Binding-site contacts:
Ligand atom C4 contacts residue ASN119 of chain 1.I at 4.3 Å.
Ligand atom C5 contacts residue ASN119 of chain 1.I at 3.7 Å.
Ligand atom C6 contacts residue ASN119 of chain 1.I at 4.4 Å.
Ligand atom O3 contacts residue GLN258 of chain 1.I at 4.2 Å.
Ligand atom C8 contacts residue GLN258 of chain 1.I at 3.8 Å.
Ligand atom N2 contacts residue GLN258 of chain 1.I at 4.4 Å.
Ligand atom C7 contacts residue ASN119 of chain 1.I at 3.5 Å.
Ligand atom C7 contacts residue GLN258 of chain 1.I at 3.6 Å.
Ligand atom O7 contacts residue GLY255 of chain 1.I at 4.4 Å.
Ligand atom N2 contacts residue ASN119 of chain 1.I at 2.9 Å (h-bond).
Ligand atom O7 contacts residue ASN119 of chain 1.I at 3.9 Å.
Ligand atom O5 contacts residue ASN119 of chain 1.I at 2.4 Å (h-bond).
Ligand atom C2 contacts residue ASN119 of chain 1.I at 2.5 Å.
Ligand atom O7 contacts residue GLN258 of chain 1.I at 3.2 Å (h-bond).
Ligand atom C8 contacts residue ASN119 of chain 1.I at 4.5 Å.
Ligand atom C8 contacts residue GLY255 of chain 1.I at 3.6 Å.
Ligand atom O7 contacts residue THR121 of chain 1.I at 3.7 Å.
Ligand atom C8 contacts residue ASN251 of chain 1.I at 3.7 Å.
Ligand atom C3 contacts residue ASN119 of chain 1.I at 3.8 Å.
Ligand atom C1 contacts residue ASN119 of chain 1.I at 1.5 Å.

Sequence of chain 1.I:
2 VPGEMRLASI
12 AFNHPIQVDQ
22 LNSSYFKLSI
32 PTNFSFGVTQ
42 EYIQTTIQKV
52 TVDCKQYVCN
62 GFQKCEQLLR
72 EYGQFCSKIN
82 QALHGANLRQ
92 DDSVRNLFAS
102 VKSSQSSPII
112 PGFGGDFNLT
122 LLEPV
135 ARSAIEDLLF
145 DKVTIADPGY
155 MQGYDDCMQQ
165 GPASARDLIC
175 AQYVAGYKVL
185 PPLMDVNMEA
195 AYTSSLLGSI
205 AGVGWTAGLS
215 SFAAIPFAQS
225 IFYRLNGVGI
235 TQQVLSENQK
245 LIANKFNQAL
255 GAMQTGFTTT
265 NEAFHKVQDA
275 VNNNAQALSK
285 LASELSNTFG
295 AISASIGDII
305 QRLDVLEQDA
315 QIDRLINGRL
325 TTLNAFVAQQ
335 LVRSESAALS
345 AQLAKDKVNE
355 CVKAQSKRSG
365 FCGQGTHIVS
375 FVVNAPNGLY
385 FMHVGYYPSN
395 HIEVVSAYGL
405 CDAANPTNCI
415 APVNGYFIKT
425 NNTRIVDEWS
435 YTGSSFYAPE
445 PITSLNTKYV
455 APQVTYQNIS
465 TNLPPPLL

The small molecule below binds the protein below.
Small molecule (SMILES): CC(=O)N[C@H]1[C@H](O[C@H]2[C@H](O)[C@@H](NC(C)=O)CO[C@@H]2CO)O[C@H](CO)[C@@H](O)[C@@H]1O